A small-molecule ligand and the protein it binds are described below.
Small molecule (SMILES): O=c1[nH]cnc2c1ncn2[C@@H]1O[C@H](COP(=O)(O)O)[C@@H](O)[C@H]1O

Binding-site contacts:
Ligand atom C2' contacts residue ASP255 of chain 4.A at 3.5 Å.
Ligand atom N7 contacts residue GLY304 of chain 4.A at 3.6 Å.
Ligand atom C8 contacts residue MET72 of chain 4.A at 3.5 Å (hydrophobic).
Ligand atom C5' contacts residue MET72 of chain 4.A at 3.4 Å (hydrophobic).
Ligand atom P contacts residue SER220 of chain 4.A at 3.5 Å.
Ligand atom O6 contacts residue GLY304 of chain 4.A at 3.5 Å.
Ligand atom C5 contacts residue MET305 of chain 4.A at 3.7 Å (hydrophobic).
Ligand atom N7 contacts residue ILE221 of chain 4.A at 3.5 Å.
Ligand atom O3P contacts residue SER220 of chain 4.A at 2.7 Å (h-bond).
Ligand atom O5' contacts residue SER220 of chain 4.A at 3.7 Å.
Ligand atom O1P contacts residue TYR302 of chain 4.A at 2.7 Å (h-bond).
Ligand atom O5' contacts residue GLY219 of chain 4.A at 3.4 Å.
Ligand atom C4 contacts residue ILE221 of chain 4.A at 3.7 Å (hydrophobic).
Ligand atom N3 contacts residue CYS222 of chain 4.A at 3.7 Å.
Ligand atom O5' contacts residue GLY256 of chain 4.A at 3.7 Å.
Ligand atom C3' contacts residue MET72 of chain 4.A at 3.5 Å (hydrophobic).
Ligand atom C5' contacts residue TYR302 of chain 4.A at 3.5 Å (hydrophobic).
Ligand atom O6 contacts residue MET305 of chain 4.A at 3.2 Å (h-bond).
Ligand atom O3' contacts residue MET276 of chain 4.A at 3.7 Å.
Ligand atom O3P contacts residue GLY219 of chain 4.A at 3.5 Å.
Ligand atom C2 contacts residue EDO1 of chain 4.J at 3.5 Å.
Ligand atom O2' contacts residue ASP255 of chain 4.A at 2.2 Å (salt-bridge).
Ligand atom N3 contacts residue 8KY1 of chain 4.E at 3.6 Å.
Ligand atom N1 contacts residue 8KY1 of chain 4.E at 3.6 Å.
Ligand atom O1P contacts residue SER279 of chain 4.A at 2.9 Å (h-bond).
Ligand atom O3' contacts residue ASP255 of chain 4.A at 2.2 Å (salt-bridge).
Ligand atom C3' contacts residue ASP255 of chain 4.A at 3.4 Å.
Ligand atom O3' contacts residue ALA70 of chain 4.A at 3.5 Å.
Ligand atom O2P contacts residue GLY278 of chain 4.A at 3.1 Å (h-bond).
Ligand atom O3P contacts residue GLY257 of chain 4.A at 3.0 Å (h-bond).
Ligand atom N3 contacts residue EDO1 of chain 4.J at 3.2 Å (h-bond).
Ligand atom C2 contacts residue 8KY1 of chain 4.E at 3.5 Å.
Ligand atom O1P contacts residue SER220 of chain 4.A at 2.5 Å (h-bond).
Ligand atom N1 contacts residue GLU332 of chain 4.A at 3.0 Å (salt-bridge).
Ligand atom C5 contacts residue ILE221 of chain 4.A at 3.5 Å (hydrophobic).
Ligand atom C6 contacts residue GLY306 of chain 4.A at 3.6 Å.
Ligand atom O6 contacts residue GLY333 of chain 4.A at 3.7 Å.
Ligand atom C2 contacts residue CYS222 of chain 4.A at 3.1 Å (hydrophobic).
Ligand atom O6 contacts residue GLY306 of chain 4.A at 2.6 Å (h-bond).
Ligand atom N7 contacts residue MET305 of chain 4.A at 2.9 Å (h-bond).

Sequence of chain 4.A:
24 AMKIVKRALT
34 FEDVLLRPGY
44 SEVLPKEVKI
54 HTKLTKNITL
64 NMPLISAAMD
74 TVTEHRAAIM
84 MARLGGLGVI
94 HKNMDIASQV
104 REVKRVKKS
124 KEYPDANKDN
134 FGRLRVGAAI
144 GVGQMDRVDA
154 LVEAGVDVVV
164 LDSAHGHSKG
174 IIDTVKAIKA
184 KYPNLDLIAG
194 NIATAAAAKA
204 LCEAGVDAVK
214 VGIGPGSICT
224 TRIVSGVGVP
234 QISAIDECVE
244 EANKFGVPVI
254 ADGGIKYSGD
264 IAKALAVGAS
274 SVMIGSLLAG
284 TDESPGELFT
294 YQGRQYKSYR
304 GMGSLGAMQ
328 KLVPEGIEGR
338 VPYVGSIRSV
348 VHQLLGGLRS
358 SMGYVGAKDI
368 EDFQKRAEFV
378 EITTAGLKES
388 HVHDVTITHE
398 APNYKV